The small molecule below binds the protein below.
Small molecule (SMILES): COC(=O)c1cc2occc2[nH]1

Binding-site contacts:
Ligand atom O04 contacts residue GLU87 of chain 1.K at 3.1 Å.
Ligand atom O08 contacts residue ALA91 of chain 1.K at 3.5 Å.
Ligand atom O04 contacts residue PRO51 of chain 1.K at 3.4 Å.
Ligand atom C06 contacts residue PRO51 of chain 1.K at 4.5 Å (hydrophobic).
Ligand atom C09 contacts residue GLU49 of chain 1.K at 4.2 Å.
Ligand atom O08 contacts residue ILE50 of chain 1.K at 3.6 Å.
Ligand atom C09 contacts residue MET90 of chain 1.K at 3.7 Å (hydrophobic).
Ligand atom C10 contacts residue MET90 of chain 1.K at 4.2 Å (hydrophobic).
Ligand atom O02 contacts residue GLU87 of chain 1.K at 4.1 Å.
Ligand atom C06 contacts residue ALA91 of chain 1.K at 4.3 Å (hydrophobic).
Ligand atom C07 contacts residue GLU49 of chain 1.K at 3.7 Å.
Ligand atom O04 contacts residue VAL54 of chain 1.K at 4.5 Å.
Ligand atom C05 contacts residue GLU49 of chain 1.K at 3.1 Å.
Ligand atom C06 contacts residue MET90 of chain 1.K at 4.3 Å (hydrophobic).
Ligand atom O04 contacts residue GLU49 of chain 1.K at 3.9 Å.
Ligand atom C01 contacts residue GLU87 of chain 1.K at 3.2 Å.
Ligand atom O08 contacts residue PHE94 of chain 1.K at 4.4 Å.
Ligand atom N12 contacts residue MET90 of chain 1.K at 3.8 Å.
Ligand atom C11 contacts residue MET90 of chain 1.K at 3.9 Å (hydrophobic).
Ligand atom C03 contacts residue GLU87 of chain 1.K at 4.0 Å.
Ligand atom C11 contacts residue GLU49 of chain 1.K at 4.0 Å.
Ligand atom C06 contacts residue GLU87 of chain 1.K at 4.1 Å.
Ligand atom C06 contacts residue ILE50 of chain 1.K at 3.8 Å (hydrophobic).
Ligand atom C07 contacts residue ILE50 of chain 1.K at 3.8 Å (hydrophobic).
Ligand atom C03 contacts residue PRO51 of chain 1.K at 4.1 Å (hydrophobic).
Ligand atom O08 contacts residue MET90 of chain 1.K at 3.7 Å.
Ligand atom O02 contacts residue GLU49 of chain 1.K at 3.7 Å.
Ligand atom C07 contacts residue ALA91 of chain 1.K at 4.0 Å (hydrophobic).
Ligand atom C10 contacts residue GLU49 of chain 1.K at 3.8 Å.
Ligand atom C03 contacts residue MET90 of chain 1.K at 4.4 Å (hydrophobic).
Ligand atom C09 contacts residue ALA91 of chain 1.K at 4.4 Å (hydrophobic).
Ligand atom C05 contacts residue MET90 of chain 1.K at 4.2 Å (hydrophobic).
Ligand atom C03 contacts residue GLU49 of chain 1.K at 3.4 Å.
Ligand atom C06 contacts residue GLU49 of chain 1.K at 3.1 Å.
Ligand atom C09 contacts residue PHE94 of chain 1.K at 4.0 Å (hydrophobic).
Ligand atom N12 contacts residue GLU49 of chain 1.K at 3.7 Å.
Ligand atom C07 contacts residue MET90 of chain 1.K at 4.0 Å (hydrophobic).

Sequence of chain 1.K:
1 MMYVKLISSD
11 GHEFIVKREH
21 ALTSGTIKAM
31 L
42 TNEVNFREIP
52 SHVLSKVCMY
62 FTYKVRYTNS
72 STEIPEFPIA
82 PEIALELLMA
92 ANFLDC